Sequence of chain 1.H:
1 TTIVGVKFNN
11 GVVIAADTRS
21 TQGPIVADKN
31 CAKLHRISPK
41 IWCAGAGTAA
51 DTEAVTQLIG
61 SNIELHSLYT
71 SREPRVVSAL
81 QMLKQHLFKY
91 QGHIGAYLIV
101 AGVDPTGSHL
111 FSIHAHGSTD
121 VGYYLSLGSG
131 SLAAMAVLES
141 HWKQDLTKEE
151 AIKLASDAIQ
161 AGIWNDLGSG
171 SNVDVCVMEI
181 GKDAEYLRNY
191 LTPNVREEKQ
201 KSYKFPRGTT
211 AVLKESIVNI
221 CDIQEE

Sequence of chain 1.Z:
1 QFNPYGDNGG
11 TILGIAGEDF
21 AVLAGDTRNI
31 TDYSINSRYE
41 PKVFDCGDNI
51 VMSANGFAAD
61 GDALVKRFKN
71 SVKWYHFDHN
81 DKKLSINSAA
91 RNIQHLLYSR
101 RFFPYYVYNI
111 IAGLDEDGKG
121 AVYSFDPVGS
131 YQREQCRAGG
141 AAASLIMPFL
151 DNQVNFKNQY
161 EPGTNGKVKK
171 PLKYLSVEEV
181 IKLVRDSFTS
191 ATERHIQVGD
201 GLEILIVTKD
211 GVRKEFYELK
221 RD

The small molecule below binds the protein below.
Small molecule (SMILES): COc1ccc(C[C@H](NC(=O)[C@H](C)NC(=O)CN2CCOCC2)C(=O)N[C@@H](Cc2ccccc2)[C@@H](O)[C@H](C)CO)cc1

Sequence of chain 1.I:
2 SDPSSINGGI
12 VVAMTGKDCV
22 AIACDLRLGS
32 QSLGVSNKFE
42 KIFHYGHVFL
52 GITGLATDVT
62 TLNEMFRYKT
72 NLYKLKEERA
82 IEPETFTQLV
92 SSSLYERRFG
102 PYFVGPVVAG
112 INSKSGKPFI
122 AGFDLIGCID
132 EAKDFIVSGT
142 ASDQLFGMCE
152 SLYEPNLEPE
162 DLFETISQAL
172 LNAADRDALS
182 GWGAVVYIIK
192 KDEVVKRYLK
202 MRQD

Binding-site contacts:
Ligand atom O39 contacts residue ALA49 of chain 1.H at 3.0 Å (h-bond).
Ligand atom C10 contacts residue THR1 of chain 1.H at 1.5 Å.
Ligand atom N22 contacts residue THR1 of chain 1.H at 3.7 Å.
Ligand atom N28 contacts residue ASP125 of chain 1.I at 3.0 Å (salt-bridge).
Ligand atom N25 contacts residue THR21 of chain 1.H at 3.0 Å (h-bond).
Ligand atom O37 contacts residue GLN22 of chain 1.H at 3.6 Å.
Ligand atom C1 contacts residue GLY45 of chain 1.H at 3.7 Å.
Ligand atom C40 contacts residue THR21 of chain 1.H at 3.7 Å.
Ligand atom C3 contacts residue GLU53 of chain 1.H at 3.7 Å.
Ligand atom O21 contacts residue GLY47 of chain 1.H at 3.0 Å (h-bond).
Ligand atom C38 contacts residue ASP125 of chain 1.I at 3.6 Å.
Ligand atom C24 contacts residue GLY47 of chain 1.H at 3.4 Å.
Ligand atom C9 contacts residue THR1 of chain 1.H at 1.4 Å.
Ligand atom C11 contacts residue ARG19 of chain 1.H at 3.4 Å.
Ligand atom C36 contacts residue ILE127 of chain 1.I at 3.6 Å (hydrophobic).
Ligand atom C4 contacts residue CYS31 of chain 1.H at 3.5 Å (hydrophobic).
Ligand atom C10 contacts residue GLY168 of chain 1.H at 3.6 Å.
Ligand atom C11 contacts residue GLY168 of chain 1.H at 3.2 Å.
Ligand atom C27 contacts residue THR21 of chain 1.H at 3.6 Å.
Ligand atom C4 contacts residue ALA49 of chain 1.H at 3.6 Å (hydrophobic).
Ligand atom C35 contacts residue THR48 of chain 1.H at 3.5 Å.
Ligand atom O13 contacts residue THR1 of chain 1.H at 3.1 Å (h-bond).
Ligand atom O49 contacts residue SER20 of chain 1.H at 3.4 Å.
Ligand atom C2 contacts residue THR52 of chain 1.H at 3.5 Å.
Ligand atom C8 contacts residue THR1 of chain 1.H at 2.4 Å.
Ligand atom C1 contacts residue THR52 of chain 1.H at 3.6 Å.
Ligand atom C7 contacts residue THR1 of chain 1.H at 2.6 Å.
Ligand atom N22 contacts residue GLY47 of chain 1.H at 2.9 Å (h-bond).
Ligand atom C6 contacts residue THR1 of chain 1.H at 3.7 Å.
Ligand atom O21 contacts residue THR1 of chain 1.H at 2.3 Å (h-bond).
Ligand atom O21 contacts residue ALA46 of chain 1.H at 3.6 Å.
Ligand atom O49 contacts residue THR21 of chain 1.H at 3.0 Å (h-bond).
Ligand atom C3 contacts residue ALA49 of chain 1.H at 3.6 Å (hydrophobic).
Ligand atom O21 contacts residue MES1 of chain 1.FA at 2.5 Å (h-bond).
Ligand atom C23 contacts residue GLY47 of chain 1.H at 3.6 Å.
Ligand atom C48 contacts residue GLY47 of chain 1.H at 3.4 Å.
Ligand atom C11 contacts residue THR1 of chain 1.H at 2.5 Å.
Ligand atom C12 contacts residue MES1 of chain 1.FA at 3.2 Å.
Ligand atom C12 contacts residue THR1 of chain 1.H at 2.5 Å.
Ligand atom O13 contacts residue THR21 of chain 1.H at 3.4 Å (h-bond).